This protein binds this small molecule.
Small molecule (SMILES): CC(=O)N[C@@H]1[C@@H](O)[C@H](O)[C@@H](CO)O[C@H]1O

Binding-site contacts:
Ligand atom C7 contacts residue SER48 of chain 1.A at 4.3 Å.
Ligand atom O5 contacts residue ASN47 of chain 1.A at 2.3 Å (h-bond).
Ligand atom C7 contacts residue GLU29 of chain 1.A at 4.4 Å.
Ligand atom N2 contacts residue ASN47 of chain 1.A at 3.0 Å (h-bond).
Ligand atom O7 contacts residue SER48 of chain 1.A at 3.6 Å.
Ligand atom C8 contacts residue PHE41 of chain 1.A at 4.3 Å (hydrophobic).
Ligand atom O7 contacts residue SER49 of chain 1.A at 2.7 Å (h-bond).
Ligand atom C8 contacts residue VAL40 of chain 1.A at 3.4 Å (hydrophobic).
Ligand atom C8 contacts residue SER49 of chain 1.A at 4.1 Å.
Ligand atom C4 contacts residue ASN47 of chain 1.A at 4.1 Å.
Ligand atom C8 contacts residue SER48 of chain 1.A at 4.3 Å.
Ligand atom C2 contacts residue ASN47 of chain 1.A at 2.5 Å.
Ligand atom N2 contacts residue GLU29 of chain 1.A at 4.3 Å.
Ligand atom C3 contacts residue ASN47 of chain 1.A at 3.8 Å.
Ligand atom O7 contacts residue ASN47 of chain 1.A at 3.6 Å (h-bond).
Ligand atom N2 contacts residue ASN42 of chain 1.A at 4.0 Å.
Ligand atom C8 contacts residue GLU29 of chain 1.A at 3.4 Å.
Ligand atom C7 contacts residue ASN47 of chain 1.A at 3.5 Å.
Ligand atom C8 contacts residue ASN47 of chain 1.A at 4.0 Å.
Ligand atom C7 contacts residue SER49 of chain 1.A at 3.8 Å.
Ligand atom C8 contacts residue ASN42 of chain 1.A at 4.1 Å.
Ligand atom C1 contacts residue ASN42 of chain 1.A at 4.2 Å.
Ligand atom C5 contacts residue ASN47 of chain 1.A at 3.6 Å.
Ligand atom C1 contacts residue ASN47 of chain 1.A at 1.4 Å.

Sequence of chain 1.A:
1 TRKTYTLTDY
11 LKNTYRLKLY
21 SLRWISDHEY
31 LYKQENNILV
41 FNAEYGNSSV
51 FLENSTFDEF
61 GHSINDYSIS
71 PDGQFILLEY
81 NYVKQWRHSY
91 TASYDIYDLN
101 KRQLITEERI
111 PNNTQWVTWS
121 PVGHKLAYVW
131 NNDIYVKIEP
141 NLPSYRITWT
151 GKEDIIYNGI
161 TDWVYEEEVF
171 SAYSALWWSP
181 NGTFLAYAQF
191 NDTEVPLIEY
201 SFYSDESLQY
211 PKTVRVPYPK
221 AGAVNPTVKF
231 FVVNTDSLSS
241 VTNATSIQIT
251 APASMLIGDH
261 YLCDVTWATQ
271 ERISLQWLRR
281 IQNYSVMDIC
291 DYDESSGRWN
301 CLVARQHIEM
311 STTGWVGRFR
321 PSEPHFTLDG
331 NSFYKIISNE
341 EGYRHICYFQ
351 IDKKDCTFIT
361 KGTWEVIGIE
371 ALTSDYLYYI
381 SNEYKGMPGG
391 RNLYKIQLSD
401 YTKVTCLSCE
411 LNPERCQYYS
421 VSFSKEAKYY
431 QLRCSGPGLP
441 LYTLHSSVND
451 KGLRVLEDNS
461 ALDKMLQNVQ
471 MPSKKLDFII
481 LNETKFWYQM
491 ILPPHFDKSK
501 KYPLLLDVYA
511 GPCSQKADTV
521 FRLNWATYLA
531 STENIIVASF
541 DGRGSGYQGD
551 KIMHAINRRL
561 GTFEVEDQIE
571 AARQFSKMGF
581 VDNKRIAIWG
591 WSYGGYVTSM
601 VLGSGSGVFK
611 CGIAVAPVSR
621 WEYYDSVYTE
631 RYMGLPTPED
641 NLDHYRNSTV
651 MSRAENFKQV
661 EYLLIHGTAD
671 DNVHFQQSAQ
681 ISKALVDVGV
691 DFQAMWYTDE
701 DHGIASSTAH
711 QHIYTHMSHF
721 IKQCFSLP